A small-molecule ligand and the protein it binds are described below.
Small molecule (SMILES): CC(=O)N[C@@H]1[C@@H](O)[C@H](O)[C@@H](CO)O[C@H]1O

Sequence of chain 5.E:
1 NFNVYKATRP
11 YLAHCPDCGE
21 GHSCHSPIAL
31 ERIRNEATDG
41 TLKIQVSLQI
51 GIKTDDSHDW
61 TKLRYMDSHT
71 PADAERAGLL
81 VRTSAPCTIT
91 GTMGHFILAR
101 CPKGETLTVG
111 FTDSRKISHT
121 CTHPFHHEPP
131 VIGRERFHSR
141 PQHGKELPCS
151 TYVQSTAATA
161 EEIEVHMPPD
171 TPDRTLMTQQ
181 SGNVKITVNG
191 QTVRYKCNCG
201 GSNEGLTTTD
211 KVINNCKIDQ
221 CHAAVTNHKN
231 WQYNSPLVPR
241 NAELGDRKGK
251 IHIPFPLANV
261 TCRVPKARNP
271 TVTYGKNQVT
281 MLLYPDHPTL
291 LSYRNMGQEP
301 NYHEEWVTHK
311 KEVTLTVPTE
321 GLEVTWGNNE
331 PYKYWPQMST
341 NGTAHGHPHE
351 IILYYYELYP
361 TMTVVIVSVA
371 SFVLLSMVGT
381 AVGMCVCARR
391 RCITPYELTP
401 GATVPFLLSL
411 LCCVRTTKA

Sequence of chain 5.D:
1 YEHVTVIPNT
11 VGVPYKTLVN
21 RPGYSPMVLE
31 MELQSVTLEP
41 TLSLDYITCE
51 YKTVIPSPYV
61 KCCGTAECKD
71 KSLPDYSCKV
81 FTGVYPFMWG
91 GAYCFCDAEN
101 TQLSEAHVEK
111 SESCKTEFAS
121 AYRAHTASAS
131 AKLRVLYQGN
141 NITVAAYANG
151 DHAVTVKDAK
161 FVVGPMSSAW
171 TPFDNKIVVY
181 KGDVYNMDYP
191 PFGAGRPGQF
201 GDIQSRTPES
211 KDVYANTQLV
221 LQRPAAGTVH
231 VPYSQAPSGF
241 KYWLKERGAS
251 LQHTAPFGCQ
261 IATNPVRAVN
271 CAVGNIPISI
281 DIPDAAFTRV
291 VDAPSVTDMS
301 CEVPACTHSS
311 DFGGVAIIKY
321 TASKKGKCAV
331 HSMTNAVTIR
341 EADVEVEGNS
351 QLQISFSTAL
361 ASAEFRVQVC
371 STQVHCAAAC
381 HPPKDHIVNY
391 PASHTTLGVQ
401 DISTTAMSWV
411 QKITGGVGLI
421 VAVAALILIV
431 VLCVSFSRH

Binding-site contacts:
Ligand atom C1 contacts residue ASN259 of chain 5.E at 1.4 Å.
Ligand atom C6 contacts residue LYS115 of chain 5.D at 4.3 Å.
Ligand atom O6 contacts residue LYS115 of chain 5.D at 3.5 Å (salt-bridge).
Ligand atom C7 contacts residue ASN259 of chain 5.E at 3.1 Å.
Ligand atom O7 contacts residue ASN259 of chain 5.E at 2.7 Å (h-bond).
Ligand atom C2 contacts residue ASN259 of chain 5.E at 2.4 Å.
Ligand atom O6 contacts residue THR116 of chain 5.D at 3.2 Å (h-bond).
Ligand atom N2 contacts residue ASN259 of chain 5.E at 3.0 Å (h-bond).
Ligand atom C4 contacts residue ASN259 of chain 5.E at 4.1 Å.
Ligand atom O5 contacts residue ASN259 of chain 5.E at 2.3 Å (h-bond).
Ligand atom C5 contacts residue ASN259 of chain 5.E at 3.6 Å.
Ligand atom C8 contacts residue ASN259 of chain 5.E at 4.4 Å.
Ligand atom O7 contacts residue GLU117 of chain 5.D at 4.3 Å.
Ligand atom C6 contacts residue THR116 of chain 5.D at 4.5 Å.
Ligand atom O7 contacts residue LYS181 of chain 5.D at 4.3 Å.
Ligand atom C3 contacts residue ASN259 of chain 5.E at 3.7 Å.
Ligand atom O5 contacts residue THR116 of chain 5.D at 3.8 Å.
Ligand atom O6 contacts residue ASN259 of chain 5.E at 4.4 Å.